Binding-site contacts:
Ligand atom N2 contacts residue ALA365 of chain 1.B at 4.3 Å.
Ligand atom N2 contacts residue ASN364 of chain 1.B at 3.0 Å (h-bond).
Ligand atom C5 contacts residue HIS368 of chain 1.B at 4.4 Å.
Ligand atom C1 contacts residue THR366 of chain 1.B at 3.6 Å.
Ligand atom N2 contacts residue THR366 of chain 1.B at 3.8 Å.
Ligand atom C3 contacts residue ASN364 of chain 1.B at 3.9 Å.
Ligand atom C7 contacts residue ALA365 of chain 1.B at 4.2 Å (hydrophobic).
Ligand atom C7 contacts residue HIS270 of chain 1.B at 3.8 Å.
Ligand atom C2 contacts residue THR366 of chain 1.B at 4.3 Å.
Ligand atom C4 contacts residue ASN364 of chain 1.B at 4.3 Å.
Ligand atom C7 contacts residue ASN364 of chain 1.B at 4.2 Å.
Ligand atom O5 contacts residue ASN364 of chain 1.B at 2.4 Å (h-bond).
Ligand atom O5 contacts residue HIS368 of chain 1.B at 3.7 Å.
Ligand atom O6 contacts residue ALA369 of chain 1.B at 3.7 Å.
Ligand atom O7 contacts residue HIS270 of chain 1.B at 3.5 Å.
Ligand atom O3 contacts residue HIS270 of chain 1.B at 3.0 Å (h-bond).
Ligand atom O6 contacts residue HIS368 of chain 1.B at 4.2 Å.
Ligand atom O6 contacts residue PRO370 of chain 1.B at 4.3 Å.
Ligand atom C8 contacts residue PHE268 of chain 1.B at 4.3 Å (hydrophobic).
Ligand atom C1 contacts residue ASN364 of chain 1.B at 1.4 Å.
Ligand atom C7 contacts residue THR366 of chain 1.B at 4.2 Å.
Ligand atom C8 contacts residue ALA365 of chain 1.B at 3.6 Å (hydrophobic).
Ligand atom C6 contacts residue TYR337 of chain 1.B at 4.3 Å (hydrophobic).
Ligand atom C5 contacts residue ASN364 of chain 1.B at 3.6 Å.
Ligand atom C7 contacts residue ASP269 of chain 1.B at 4.2 Å.
Ligand atom C2 contacts residue ASN364 of chain 1.B at 2.6 Å.
Ligand atom O5 contacts residue TYR337 of chain 1.B at 4.1 Å.
Ligand atom C8 contacts residue ASP269 of chain 1.B at 4.3 Å.
Ligand atom C8 contacts residue HIS270 of chain 1.B at 3.9 Å.
Ligand atom C8 contacts residue THR366 of chain 1.B at 3.6 Å.
Ligand atom O7 contacts residue ASP269 of chain 1.B at 3.5 Å.
Ligand atom C3 contacts residue HIS270 of chain 1.B at 4.3 Å.
Ligand atom O6 contacts residue TYR337 of chain 1.B at 3.3 Å (h-bond).
Ligand atom C7 contacts residue PHE268 of chain 1.B at 3.9 Å (hydrophobic).
Ligand atom O7 contacts residue PHE268 of chain 1.B at 3.5 Å (h-bond).
Ligand atom C1 contacts residue HIS368 of chain 1.B at 3.7 Å.

Sequence of chain 1.B:
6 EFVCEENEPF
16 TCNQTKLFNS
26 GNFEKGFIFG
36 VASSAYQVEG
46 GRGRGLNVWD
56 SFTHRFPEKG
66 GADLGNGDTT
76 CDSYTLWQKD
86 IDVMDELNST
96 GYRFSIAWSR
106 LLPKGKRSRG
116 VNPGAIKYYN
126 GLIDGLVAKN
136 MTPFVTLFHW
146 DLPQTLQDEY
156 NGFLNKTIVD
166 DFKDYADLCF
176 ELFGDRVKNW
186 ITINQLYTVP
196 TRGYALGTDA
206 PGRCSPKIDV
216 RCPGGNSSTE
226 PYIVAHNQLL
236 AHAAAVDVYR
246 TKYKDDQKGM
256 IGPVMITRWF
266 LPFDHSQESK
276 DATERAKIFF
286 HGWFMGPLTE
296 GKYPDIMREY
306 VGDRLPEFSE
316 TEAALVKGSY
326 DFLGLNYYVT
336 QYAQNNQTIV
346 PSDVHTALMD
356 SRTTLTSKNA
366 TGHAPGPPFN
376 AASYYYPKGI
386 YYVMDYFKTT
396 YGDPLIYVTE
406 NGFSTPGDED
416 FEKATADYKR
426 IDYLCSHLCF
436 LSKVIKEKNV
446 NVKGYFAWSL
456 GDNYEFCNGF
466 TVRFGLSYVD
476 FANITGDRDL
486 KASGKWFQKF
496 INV

A small-molecule ligand and the protein it binds are described below.
Small molecule (SMILES): CC(=O)N[C@@H]1[C@@H](O)[C@H](O)[C@@H](CO)O[C@H]1O